The small molecule below binds the protein below.
Small molecule (SMILES): CC(=O)N[C@H]1[C@@H](O[P](=O)(O)O[P](=O)(O)OC[C@H]2O[C@@H](n3ccc(=O)[nH]c3=O)[C@H](O)[C@@H]2O)O[C@H](CO)[C@@H](O)[C@@H]1O[C@H](C)C(=O)O

Binding-site contacts:
Ligand atom O1A contacts residue GLY166 of chain 1.A at 3.3 Å (h-bond).
Ligand atom N3U contacts residue PRO123 of chain 1.A at 3.4 Å (h-bond).
Ligand atom O1A contacts residue SER164 of chain 1.A at 2.6 Å (h-bond).
Ligand atom O4U contacts residue LEU126 of chain 1.A at 2.7 Å (h-bond).
Ligand atom N2 contacts residue ASN23 of chain 1.A at 3.5 Å (h-bond).
Ligand atom C5U contacts residue SER164 of chain 1.A at 3.4 Å.
Ligand atom O4U contacts residue ASP125 of chain 1.A at 3.2 Å (salt-bridge).
Ligand atom C4U contacts residue PRO123 of chain 1.A at 3.2 Å (hydrophobic).
Ligand atom C1E contacts residue LYS22 of chain 1.A at 3.5 Å.
Ligand atom C4U contacts residue LEU126 of chain 1.A at 3.5 Å (hydrophobic).
Ligand atom O3D contacts residue ILE329 of chain 1.A at 2.8 Å (h-bond).
Ligand atom O1E contacts residue ASN23 of chain 1.A at 3.3 Å (h-bond).
Ligand atom N3U contacts residue LEU126 of chain 1.A at 3.5 Å.
Ligand atom C3D contacts residue ILE329 of chain 1.A at 3.4 Å (hydrophobic).
Ligand atom C2 contacts residue ASN23 of chain 1.A at 3.4 Å.
Ligand atom N3U contacts residue ASP125 of chain 1.A at 2.8 Å (salt-bridge).
Ligand atom O4U contacts residue VAL124 of chain 1.A at 3.1 Å.
Ligand atom O4 contacts residue ASP307 of chain 1.A at 2.6 Å (salt-bridge).
Ligand atom C7 contacts residue ASN23 of chain 1.A at 3.4 Å.
Ligand atom O1 contacts residue ARG122 of chain 1.A at 3.3 Å (salt-bridge).
Ligand atom O4U contacts residue PRO123 of chain 1.A at 3.5 Å (h-bond).
Ligand atom O2A contacts residue VAL165 of chain 1.A at 2.9 Å (h-bond).
Ligand atom O4 contacts residue PHE330 of chain 1.A at 3.5 Å.
Ligand atom C6 contacts residue THR306 of chain 1.A at 3.5 Å.
Ligand atom O1A contacts residue VAL165 of chain 1.A at 3.5 Å (h-bond).
Ligand atom O2B contacts residue ARG122 of chain 1.A at 2.9 Å (salt-bridge).
Ligand atom O7 contacts residue ASN23 of chain 1.A at 3.1 Å.
Ligand atom O2D contacts residue ARG122 of chain 1.A at 3.4 Å.
Ligand atom C4U contacts residue ASP125 of chain 1.A at 3.5 Å.
Ligand atom O7 contacts residue TRP97 of chain 1.A at 3.5 Å.
Ligand atom O3 contacts residue ASP307 of chain 1.A at 3.3 Å (salt-bridge).
Ligand atom C3E contacts residue ARG333 of chain 1.A at 3.3 Å.
Ligand atom O1B contacts residue GLY166 of chain 1.A at 3.3 Å (h-bond).
Ligand atom C5U contacts residue PRO123 of chain 1.A at 3.5 Å (hydrophobic).
Ligand atom O3 contacts residue ASN23 of chain 1.A at 3.4 Å (h-bond).
Ligand atom C4 contacts residue ASP307 of chain 1.A at 3.3 Å.
Ligand atom O1E contacts residue LYS22 of chain 1.A at 2.5 Å (salt-bridge).
Ligand atom O2D contacts residue ALA121 of chain 1.A at 2.9 Å (h-bond).
Ligand atom C8 contacts residue ASN23 of chain 1.A at 3.5 Å.
Ligand atom O2E contacts residue LEU372 of chain 1.A at 3.4 Å.

Sequence of chain 1.A:
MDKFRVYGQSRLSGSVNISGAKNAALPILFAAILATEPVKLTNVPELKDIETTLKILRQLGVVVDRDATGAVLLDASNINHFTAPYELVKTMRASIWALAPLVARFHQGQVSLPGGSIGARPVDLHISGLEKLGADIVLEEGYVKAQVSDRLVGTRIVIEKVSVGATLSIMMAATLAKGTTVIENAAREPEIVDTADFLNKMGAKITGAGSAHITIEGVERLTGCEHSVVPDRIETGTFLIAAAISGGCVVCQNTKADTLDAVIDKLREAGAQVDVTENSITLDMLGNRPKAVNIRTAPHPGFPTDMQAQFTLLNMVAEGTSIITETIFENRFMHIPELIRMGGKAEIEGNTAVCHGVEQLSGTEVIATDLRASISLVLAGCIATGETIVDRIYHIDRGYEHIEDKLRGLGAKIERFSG